Sequence of chain 1.C:
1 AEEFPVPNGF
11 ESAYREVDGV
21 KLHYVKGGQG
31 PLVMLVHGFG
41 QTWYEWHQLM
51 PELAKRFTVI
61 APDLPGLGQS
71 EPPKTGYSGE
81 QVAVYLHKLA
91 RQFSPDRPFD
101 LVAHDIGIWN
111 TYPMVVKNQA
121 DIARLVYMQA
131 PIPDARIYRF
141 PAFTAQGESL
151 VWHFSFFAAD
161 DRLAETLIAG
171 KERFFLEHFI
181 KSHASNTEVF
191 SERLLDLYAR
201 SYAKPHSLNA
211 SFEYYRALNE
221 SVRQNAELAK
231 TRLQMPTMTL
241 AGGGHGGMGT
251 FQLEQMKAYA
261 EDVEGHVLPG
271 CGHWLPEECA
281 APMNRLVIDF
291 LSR

Binding-site contacts:
Ligand atom C1 contacts residue HIS183 of chain 1.C at 3.4 Å.
Ligand atom CB contacts residue HIS153 of chain 1.C at 4.2 Å.
Ligand atom C contacts residue HIS153 of chain 1.C at 4.3 Å.
Ligand atom O1 contacts residue TYR215 of chain 1.C at 2.6 Å (h-bond).
Ligand atom C1 contacts residue LEU150 of chain 1.C at 4.2 Å (hydrophobic).
Ligand atom CG contacts residue ASP105 of chain 1.C at 3.6 Å.
Ligand atom CB contacts residue GLN129 of chain 1.C at 4.4 Å.
Ligand atom O1 contacts residue TRP109 of chain 1.C at 4.3 Å.
Ligand atom CA contacts residue ILE106 of chain 1.C at 4.2 Å (hydrophobic).
Ligand atom C1 contacts residue GLN129 of chain 1.C at 3.9 Å.
Ligand atom CA contacts residue TRP109 of chain 1.C at 4.4 Å (hydrophobic).
Ligand atom C contacts residue HIS273 of chain 1.C at 3.8 Å.
Ligand atom C contacts residue TYR215 of chain 1.C at 3.7 Å (hydrophobic).
Ligand atom CA contacts residue ASP105 of chain 1.C at 2.4 Å.
Ligand atom CE contacts residue MET248 of chain 1.C at 3.8 Å (hydrophobic).
Ligand atom CA contacts residue HIS153 of chain 1.C at 3.9 Å.
Ligand atom C2 contacts residue GLN129 of chain 1.C at 3.7 Å.
Ligand atom CA contacts residue PHE154 of chain 1.C at 4.3 Å (hydrophobic).
Ligand atom C contacts residue ASP105 of chain 1.C at 1.4 Å.
Ligand atom C1 contacts residue HIS273 of chain 1.C at 3.5 Å.
Ligand atom C1 contacts residue GLY246 of chain 1.C at 3.0 Å.
Ligand atom CD contacts residue MET248 of chain 1.C at 4.0 Å (hydrophobic).
Ligand atom CD contacts residue PRO131 of chain 1.C at 4.2 Å (hydrophobic).
Ligand atom CB contacts residue PHE154 of chain 1.C at 4.0 Å (hydrophobic).
Ligand atom O1 contacts residue ASP105 of chain 1.C at 3.6 Å.
Ligand atom CB contacts residue ALA130 of chain 1.C at 4.0 Å (hydrophobic).
Ligand atom CG contacts residue HIS273 of chain 1.C at 4.3 Å.
Ligand atom CE contacts residue VAL151 of chain 1.C at 3.7 Å (hydrophobic).
Ligand atom O1 contacts residue PHE154 of chain 1.C at 3.5 Å.
Ligand atom CD contacts residue VAL151 of chain 1.C at 4.0 Å (hydrophobic).
Ligand atom CA contacts residue TYR215 of chain 1.C at 3.4 Å (hydrophobic).
Ligand atom C2 contacts residue HIS273 of chain 1.C at 3.9 Å.
Ligand atom C2 contacts residue GLY246 of chain 1.C at 3.6 Å.
Ligand atom CB contacts residue ASP105 of chain 1.C at 3.0 Å.
Ligand atom CE contacts residue LEU150 of chain 1.C at 4.2 Å (hydrophobic).
Ligand atom C2 contacts residue LEU150 of chain 1.C at 4.4 Å (hydrophobic).
Ligand atom C2 contacts residue MET248 of chain 1.C at 3.7 Å (hydrophobic).
Ligand atom CG contacts residue HIS153 of chain 1.C at 3.8 Å.
Ligand atom CG contacts residue PHE154 of chain 1.C at 4.1 Å (hydrophobic).
Ligand atom O1 contacts residue HIS153 of chain 1.C at 2.8 Å (h-bond).

This protein binds this small molecule.
Small molecule (SMILES): CCCCCC[C@@H](O)CO